Sequence of chain 3.B:
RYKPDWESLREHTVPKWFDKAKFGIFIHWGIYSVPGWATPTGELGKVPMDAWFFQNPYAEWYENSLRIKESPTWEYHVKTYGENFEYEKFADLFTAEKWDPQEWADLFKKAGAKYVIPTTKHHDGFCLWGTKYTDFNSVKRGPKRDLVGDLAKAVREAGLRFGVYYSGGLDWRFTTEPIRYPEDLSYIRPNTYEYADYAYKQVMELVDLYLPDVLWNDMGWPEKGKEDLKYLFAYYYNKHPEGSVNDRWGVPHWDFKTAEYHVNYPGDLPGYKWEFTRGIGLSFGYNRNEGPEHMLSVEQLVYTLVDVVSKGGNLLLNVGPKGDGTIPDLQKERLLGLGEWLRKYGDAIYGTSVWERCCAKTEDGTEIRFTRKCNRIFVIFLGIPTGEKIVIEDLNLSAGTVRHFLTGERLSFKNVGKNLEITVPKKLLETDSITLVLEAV

Binding-site contacts:
Ligand atom NAG contacts residue ARG254 of chain 3.B at 3.6 Å (salt-bridge).
Ligand atom CAH contacts residue GLU266 of chain 3.B at 3.3 Å.
Ligand atom OAE contacts residue TRP67 of chain 3.B at 2.7 Å (h-bond).
Ligand atom CAA contacts residue PHE290 of chain 3.B at 3.6 Å (hydrophobic).
Ligand atom OAD contacts residue TRP67 of chain 3.B at 3.3 Å (h-bond).
Ligand atom OAC contacts residue ASP224 of chain 3.B at 3.3 Å (salt-bridge).
Ligand atom CAA contacts residue PHE32 of chain 3.B at 3.8 Å (hydrophobic).
Ligand atom CAH contacts residue ASP224 of chain 3.B at 3.7 Å.
Ligand atom OAD contacts residue HIS128 of chain 3.B at 2.7 Å (h-bond).
Ligand atom CAI contacts residue GLU66 of chain 3.B at 3.7 Å.
Ligand atom OAC contacts residue HIS34 of chain 3.B at 2.6 Å (h-bond).
Ligand atom CAI contacts residue HIS128 of chain 3.B at 3.7 Å.
Ligand atom CAK contacts residue TRP67 of chain 3.B at 3.8 Å (hydrophobic).
Ligand atom CAL contacts residue GLU266 of chain 3.B at 3.3 Å.
Ligand atom NAB contacts residue ARG254 of chain 3.B at 3.8 Å.
Ligand atom CAF contacts residue MET225 of chain 3.B at 3.8 Å (hydrophobic).
Ligand atom OAD contacts residue HIS129 of chain 3.B at 3.7 Å.
Ligand atom NAG contacts residue ASP224 of chain 3.B at 2.7 Å (salt-bridge).
Ligand atom NAB contacts residue MET225 of chain 3.B at 3.9 Å.
Ligand atom CAJ contacts residue HIS128 of chain 3.B at 3.7 Å.
Ligand atom CAI contacts residue PHE290 of chain 3.B at 3.9 Å (hydrophobic).
Ligand atom CAJ contacts residue GLU66 of chain 3.B at 3.3 Å.
Ligand atom CAH contacts residue PHE290 of chain 3.B at 3.8 Å (hydrophobic).
Ligand atom CAF contacts residue ASP224 of chain 3.B at 3.1 Å.
Ligand atom OAC contacts residue TYR171 of chain 3.B at 3.1 Å (h-bond).
Ligand atom NAB contacts residue ASP224 of chain 3.B at 3.8 Å.
Ligand atom CAL contacts residue ASP224 of chain 3.B at 3.2 Å.
Ligand atom CAK contacts residue HIS129 of chain 3.B at 3.4 Å.
Ligand atom CAJ contacts residue TYR64 of chain 3.B at 3.8 Å (hydrophobic).
Ligand atom CAA contacts residue GLU266 of chain 3.B at 3.6 Å.
Ligand atom OAC contacts residue HIS128 of chain 3.B at 2.8 Å (h-bond).
Ligand atom CAK contacts residue ASP224 of chain 3.B at 3.4 Å.
Ligand atom OAD contacts residue GLU66 of chain 3.B at 2.7 Å (salt-bridge).
Ligand atom CAI contacts residue HIS34 of chain 3.B at 3.2 Å.
Ligand atom CAJ contacts residue TRP67 of chain 3.B at 3.9 Å (hydrophobic).
Ligand atom OAE contacts residue HIS129 of chain 3.B at 2.9 Å (h-bond).
Ligand atom CAF contacts residue ARG254 of chain 3.B at 3.9 Å.
Ligand atom NAG contacts residue GLU266 of chain 3.B at 3.0 Å (salt-bridge).
Ligand atom NAB contacts residue GLU266 of chain 3.B at 3.7 Å.
Ligand atom CAA contacts residue HIS34 of chain 3.B at 3.8 Å.

The small molecule below binds the protein below.
Small molecule (SMILES): C[C@@H]1N[C@H](CN)[C@@H](O)[C@H](O)[C@@H]1O